Binding-site contacts:
Ligand atom C7 contacts residue ILE335 of chain 1.A at 3.4 Å (hydrophobic).
Ligand atom O9 contacts residue LYS337 of chain 1.A at 2.2 Å (salt-bridge).
Ligand atom C19 contacts residue PRO385 of chain 1.A at 3.6 Å (hydrophobic).
Ligand atom C20 contacts residue TYR371 of chain 1.A at 3.5 Å (hydrophobic).
Ligand atom CL1 contacts residue LEU262 of chain 1.A at 3.8 Å.
Ligand atom O10 contacts residue PRO269 of chain 1.A at 3.6 Å.
Ligand atom C4 contacts residue TYR371 of chain 1.A at 3.7 Å (hydrophobic).
Ligand atom S8 contacts residue LYS337 of chain 1.A at 3.6 Å.
Ligand atom C4 contacts residue ILE461 of chain 1.A at 3.7 Å (hydrophobic).
Ligand atom C34 contacts residue ALA389 of chain 1.A at 3.8 Å (hydrophobic).
Ligand atom O35 contacts residue ASN388 of chain 1.A at 3.3 Å (h-bond).
Ligand atom O9 contacts residue PRO269 of chain 1.A at 3.9 Å.
Ligand atom O35 contacts residue VAL387 of chain 1.A at 3.5 Å.
Ligand atom C2 contacts residue ILE335 of chain 1.A at 3.9 Å (hydrophobic).
Ligand atom C23 contacts residue LEU451 of chain 1.A at 3.9 Å (hydrophobic).
Ligand atom O10 contacts residue ILE335 of chain 1.A at 3.4 Å.
Ligand atom C31 contacts residue VAL386 of chain 1.A at 3.3 Å (hydrophobic).
Ligand atom N29 contacts residue VAL386 of chain 1.A at 2.6 Å (h-bond).
Ligand atom C3 contacts residue ILE461 of chain 1.A at 3.7 Å (hydrophobic).
Ligand atom N21 contacts residue PRO385 of chain 1.A at 3.3 Å.
Ligand atom O10 contacts residue LEU262 of chain 1.A at 3.6 Å.
Ligand atom O17 contacts residue LYS337 of chain 1.A at 3.9 Å.
Ligand atom C18 contacts residue ILE383 of chain 1.A at 3.5 Å (hydrophobic).
Ligand atom C20 contacts residue GLU384 of chain 1.A at 3.7 Å.
Ligand atom C1 contacts residue ILE335 of chain 1.A at 3.7 Å (hydrophobic).
Ligand atom N29 contacts residue ALA389 of chain 1.A at 3.9 Å.
Ligand atom C27 contacts residue VAL386 of chain 1.A at 3.7 Å (hydrophobic).
Ligand atom C20 contacts residue VAL386 of chain 1.A at 3.7 Å (hydrophobic).
Ligand atom C18 contacts residue LYS337 of chain 1.A at 3.4 Å.
Ligand atom C30 contacts residue VAL386 of chain 1.A at 3.1 Å (hydrophobic).
Ligand atom N21 contacts residue VAL386 of chain 1.A at 2.9 Å (h-bond).
Ligand atom C31 contacts residue LEU271 of chain 1.A at 3.7 Å (hydrophobic).
Ligand atom C20 contacts residue ILE383 of chain 1.A at 3.6 Å (hydrophobic).
Ligand atom N24 contacts residue ILE335 of chain 1.A at 3.7 Å.
Ligand atom C13 contacts residue ASP462 of chain 1.A at 3.9 Å.
Ligand atom C19 contacts residue VAL386 of chain 1.A at 3.6 Å (hydrophobic).
Ligand atom C20 contacts residue PRO385 of chain 1.A at 3.6 Å (hydrophobic).
Ligand atom N22 contacts residue ILE335 of chain 1.A at 3.6 Å.
Ligand atom C30 contacts residue ALA389 of chain 1.A at 3.5 Å (hydrophobic).
Ligand atom C27 contacts residue LEU451 of chain 1.A at 3.9 Å (hydrophobic).

This protein binds this small molecule.
Small molecule (SMILES): COc1ccc(-c2c(C)nc3c(NCCNC(C)=O)cc(Cl)nn23)cc1S(=O)(=O)N1CCOCC1

Sequence of chain 1.A:
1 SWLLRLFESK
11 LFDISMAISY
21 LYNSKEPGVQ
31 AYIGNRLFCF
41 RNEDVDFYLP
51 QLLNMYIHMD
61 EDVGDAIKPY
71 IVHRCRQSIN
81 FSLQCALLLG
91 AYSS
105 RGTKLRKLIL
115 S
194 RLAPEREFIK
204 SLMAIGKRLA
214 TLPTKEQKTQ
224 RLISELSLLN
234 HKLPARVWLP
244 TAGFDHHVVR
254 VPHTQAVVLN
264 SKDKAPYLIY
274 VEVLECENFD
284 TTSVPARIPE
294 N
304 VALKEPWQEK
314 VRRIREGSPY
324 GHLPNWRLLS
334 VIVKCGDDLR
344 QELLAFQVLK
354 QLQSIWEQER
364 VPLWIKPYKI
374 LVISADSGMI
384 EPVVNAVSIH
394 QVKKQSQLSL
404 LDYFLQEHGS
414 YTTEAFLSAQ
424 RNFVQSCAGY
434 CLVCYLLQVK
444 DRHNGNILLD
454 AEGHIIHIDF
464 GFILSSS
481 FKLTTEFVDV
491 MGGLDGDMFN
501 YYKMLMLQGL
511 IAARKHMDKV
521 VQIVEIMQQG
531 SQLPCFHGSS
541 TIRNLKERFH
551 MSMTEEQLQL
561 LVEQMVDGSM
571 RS